Binding-site contacts:
Ligand atom C1 contacts residue ASP121 of chain 1.C at 4.0 Å.
Ligand atom O3P contacts residue TYR264 of chain 1.C at 2.6 Å (h-bond).
Ligand atom O1 contacts residue SO41 of chain 1.T at 2.4 Å (h-bond).
Ligand atom C1 contacts residue GLY246 of chain 1.C at 4.0 Å.
Ligand atom C3 contacts residue MET248 of chain 1.C at 3.6 Å (hydrophobic).
Ligand atom O5 contacts residue LYS274 of chain 1.C at 3.2 Å (salt-bridge).
Ligand atom P contacts residue TYR244 of chain 1.C at 3.9 Å.
Ligand atom O3 contacts residue SER247 of chain 1.C at 3.6 Å.
Ligand atom C1 contacts residue SO41 of chain 1.T at 3.5 Å.
Ligand atom C5 contacts residue LEU275 of chain 1.C at 4.0 Å (hydrophobic).
Ligand atom O3 contacts residue MET248 of chain 1.C at 2.8 Å (h-bond).
Ligand atom O4 contacts residue LEU275 of chain 1.C at 3.9 Å.
Ligand atom O2P contacts residue TYR244 of chain 1.C at 2.7 Å (h-bond).
Ligand atom O4 contacts residue MET248 of chain 1.C at 3.5 Å.
Ligand atom O3 contacts residue ASP121 of chain 1.C at 2.6 Å (salt-bridge).
Ligand atom P contacts residue LYS274 of chain 1.C at 4.0 Å.
Ligand atom C4 contacts residue GLY246 of chain 1.C at 3.5 Å.
Ligand atom O2P contacts residue TYR264 of chain 1.C at 3.7 Å.
Ligand atom P contacts residue TYR215 of chain 1.C at 3.7 Å.
Ligand atom P contacts residue ARG243 of chain 2.C at 3.9 Å.
Ligand atom C2 contacts residue ASP121 of chain 1.C at 4.0 Å.
Ligand atom O6 contacts residue LYS274 of chain 1.C at 3.1 Å (salt-bridge).
Ligand atom C3 contacts residue ASP121 of chain 1.C at 3.5 Å.
Ligand atom O6 contacts residue TYR264 of chain 1.C at 3.6 Å.
Ligand atom O1P contacts residue TYR215 of chain 1.C at 3.9 Å.
Ligand atom C4 contacts residue MET248 of chain 1.C at 3.7 Å (hydrophobic).
Ligand atom P contacts residue ASN212 of chain 1.C at 3.8 Å.
Ligand atom O1P contacts residue ARG243 of chain 2.C at 2.7 Å (salt-bridge).
Ligand atom O3 contacts residue GLY246 of chain 1.C at 3.9 Å.
Ligand atom C6 contacts residue GLY246 of chain 1.C at 3.8 Å.
Ligand atom O3P contacts residue LYS274 of chain 1.C at 3.8 Å.
Ligand atom O2P contacts residue ASN212 of chain 1.C at 2.8 Å (h-bond).
Ligand atom O2P contacts residue ARG243 of chain 2.C at 3.7 Å.
Ligand atom O2 contacts residue ASP121 of chain 1.C at 3.8 Å.
Ligand atom O1P contacts residue ASN212 of chain 1.C at 3.8 Å.
Ligand atom O2 contacts residue GLU280 of chain 1.C at 3.2 Å (salt-bridge).
Ligand atom P contacts residue TYR264 of chain 1.C at 3.8 Å.
Ligand atom O2 contacts residue SO41 of chain 1.T at 3.9 Å.
Ligand atom C6 contacts residue TYR244 of chain 1.C at 3.6 Å (hydrophobic).
Ligand atom O3P contacts residue TYR215 of chain 1.C at 2.7 Å (h-bond).

Sequence of chain 2.C:
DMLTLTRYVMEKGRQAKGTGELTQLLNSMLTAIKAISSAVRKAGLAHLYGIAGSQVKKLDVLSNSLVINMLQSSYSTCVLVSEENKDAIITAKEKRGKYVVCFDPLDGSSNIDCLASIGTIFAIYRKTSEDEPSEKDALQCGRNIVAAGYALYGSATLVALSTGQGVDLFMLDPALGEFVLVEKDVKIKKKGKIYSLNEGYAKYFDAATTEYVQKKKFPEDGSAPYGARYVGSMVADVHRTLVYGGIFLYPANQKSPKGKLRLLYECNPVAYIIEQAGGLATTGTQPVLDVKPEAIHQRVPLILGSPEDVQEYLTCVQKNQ

Sequence of chain 1.C:
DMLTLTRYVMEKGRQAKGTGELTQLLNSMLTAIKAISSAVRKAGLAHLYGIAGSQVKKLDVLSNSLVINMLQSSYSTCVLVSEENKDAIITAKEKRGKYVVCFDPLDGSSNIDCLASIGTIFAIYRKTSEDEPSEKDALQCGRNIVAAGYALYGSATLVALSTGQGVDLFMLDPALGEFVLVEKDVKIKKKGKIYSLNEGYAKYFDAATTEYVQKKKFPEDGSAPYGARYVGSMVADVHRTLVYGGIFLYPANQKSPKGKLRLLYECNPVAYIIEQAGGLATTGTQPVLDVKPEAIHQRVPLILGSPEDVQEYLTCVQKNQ

This small molecule binds to this protein.
Small molecule (SMILES): O=P(O)(O)OC[C@H]1O[C@@](O)(CO)[C@@H](O)[C@@H]1O